Sequence of chain 1.B:
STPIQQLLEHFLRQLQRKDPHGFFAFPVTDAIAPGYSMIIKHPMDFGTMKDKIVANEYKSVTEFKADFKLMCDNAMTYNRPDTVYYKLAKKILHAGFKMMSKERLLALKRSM

Binding-site contacts:
Ligand atom N23 contacts residue VAL38 of chain 1.B at 4.2 Å.
Ligand atom C17 contacts residue ALA43 of chain 1.B at 4.1 Å (hydrophobic).
Ligand atom N16 contacts residue TYR88 of chain 1.B at 4.2 Å.
Ligand atom N23 contacts residue TYR95 of chain 1.B at 4.0 Å.
Ligand atom O21 contacts residue TYR95 of chain 1.B at 3.7 Å.
Ligand atom N12 contacts residue VAL38 of chain 1.B at 4.0 Å.
Ligand atom N16 contacts residue TYR95 of chain 1.B at 3.8 Å.
Ligand atom N24 contacts residue TYR95 of chain 1.B at 4.1 Å.
Ligand atom N23 contacts residue ASN89 of chain 1.B at 2.9 Å (h-bond).
Ligand atom C14 contacts residue ASN89 of chain 1.B at 4.0 Å.
Ligand atom C19 contacts residue ILE42 of chain 1.B at 4.1 Å (hydrophobic).
Ligand atom N12 contacts residue PHE33 of chain 1.B at 3.7 Å.
Ligand atom N24 contacts residue ASN89 of chain 1.B at 3.4 Å (h-bond).
Ligand atom N13 contacts residue VAL38 of chain 1.B at 3.7 Å.
Ligand atom C22 contacts residue ILE42 of chain 1.B at 3.9 Å (hydrophobic).
Ligand atom N24 contacts residue VAL38 of chain 1.B at 3.9 Å.
Ligand atom C17 contacts residue ASN89 of chain 1.B at 3.6 Å.
Ligand atom C22 contacts residue TYR95 of chain 1.B at 3.5 Å (hydrophobic).
Ligand atom N16 contacts residue ASN89 of chain 1.B at 3.1 Å (h-bond).
Ligand atom C17 contacts residue TYR95 of chain 1.B at 3.7 Å (hydrophobic).
Ligand atom C15 contacts residue TYR95 of chain 1.B at 3.8 Å (hydrophobic).
Ligand atom C26 contacts residue PHE34 of chain 1.B at 3.7 Å (hydrophobic).
Ligand atom C14 contacts residue VAL38 of chain 1.B at 4.1 Å (hydrophobic).
Ligand atom O18 contacts residue TYR88 of chain 1.B at 3.6 Å.
Ligand atom C20 contacts residue TYR88 of chain 1.B at 3.7 Å (hydrophobic).
Ligand atom C26 contacts residue PHE33 of chain 1.B at 3.3 Å (hydrophobic).
Ligand atom C14 contacts residue TYR95 of chain 1.B at 3.8 Å (hydrophobic).
Ligand atom N12 contacts residue TYR95 of chain 1.B at 3.7 Å.
Ligand atom O18 contacts residue ASN89 of chain 1.B at 3.3 Å (h-bond).
Ligand atom N13 contacts residue TYR95 of chain 1.B at 3.7 Å.
Ligand atom C15 contacts residue ASN89 of chain 1.B at 4.0 Å.
Ligand atom O21 contacts residue ILE42 of chain 1.B at 3.8 Å.
Ligand atom C25 contacts residue TYR95 of chain 1.B at 4.2 Å (hydrophobic).
Ligand atom N24 contacts residue ALA85 of chain 1.B at 4.1 Å.
Ligand atom C25 contacts residue VAL38 of chain 1.B at 3.5 Å (hydrophobic).
Ligand atom C20 contacts residue PRO44 of chain 1.B at 4.3 Å (hydrophobic).
Ligand atom N16 contacts residue ALA43 of chain 1.B at 4.1 Å.
Ligand atom C11 contacts residue TYR95 of chain 1.B at 3.4 Å (hydrophobic).
Ligand atom C26 contacts residue VAL38 of chain 1.B at 3.8 Å (hydrophobic).
Ligand atom O18 contacts residue ALA43 of chain 1.B at 4.2 Å.

The protein below binds the small molecule below.
Small molecule (SMILES): CCOC(=O)Nc1cc(-c2ccc(C)c(NS(C)(=O)=O)c2)nn2c(C)nnc12